Sequence of chain 1.E:
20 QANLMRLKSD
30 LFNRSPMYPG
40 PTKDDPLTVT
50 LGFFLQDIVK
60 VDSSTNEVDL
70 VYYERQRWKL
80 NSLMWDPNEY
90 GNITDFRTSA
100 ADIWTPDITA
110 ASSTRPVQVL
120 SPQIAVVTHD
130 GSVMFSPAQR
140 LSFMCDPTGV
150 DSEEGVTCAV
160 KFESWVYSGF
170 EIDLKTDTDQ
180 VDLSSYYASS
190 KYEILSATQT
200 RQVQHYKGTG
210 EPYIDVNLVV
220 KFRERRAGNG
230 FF

Sequence of chain 1.D:
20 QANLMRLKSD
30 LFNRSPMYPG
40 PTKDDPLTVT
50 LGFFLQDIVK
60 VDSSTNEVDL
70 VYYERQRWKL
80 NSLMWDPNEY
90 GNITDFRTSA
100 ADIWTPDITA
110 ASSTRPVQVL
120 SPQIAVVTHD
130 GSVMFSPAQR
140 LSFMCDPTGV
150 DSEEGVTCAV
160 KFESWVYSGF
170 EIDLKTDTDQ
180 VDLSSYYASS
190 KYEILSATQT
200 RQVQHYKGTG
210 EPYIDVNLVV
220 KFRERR

The small molecule below binds the protein below.
Small molecule (SMILES): O=C1C[C@@H]2OCC=C3CN4CC[C@]56c7ccccc7N1[C@H]5[C@H]2[C@H]3C[C@H]46

Binding-site contacts:
Ligand atom CAD contacts residue GLU210 of chain 1.D at 3.6 Å.
Ligand atom CAS contacts residue TRP164 of chain 1.D at 3.4 Å (hydrophobic).
Ligand atom CAK contacts residue ACT1 of chain 1.NA at 3.8 Å.
Ligand atom CAF contacts residue TYR205 of chain 1.D at 3.7 Å (hydrophobic).
Ligand atom CAD contacts residue SER167 of chain 1.D at 3.8 Å.
Ligand atom CAC contacts residue SER167 of chain 1.D at 3.9 Å.
Ligand atom NAH contacts residue EDO1 of chain 1.WA at 3.4 Å (h-bond).
Ligand atom CAW contacts residue VAL165 of chain 1.D at 3.9 Å (hydrophobic).
Ligand atom OAO contacts residue ACT1 of chain 1.NA at 3.5 Å.
Ligand atom CAQ contacts residue TRP164 of chain 1.D at 3.5 Å (hydrophobic).
Ligand atom CAP contacts residue TYR72 of chain 1.E at 3.6 Å (hydrophobic).
Ligand atom CAI contacts residue EDO1 of chain 1.WA at 3.4 Å.
Ligand atom CAX contacts residue TYR166 of chain 1.D at 3.6 Å (hydrophobic).
Ligand atom CAX contacts residue VAL165 of chain 1.D at 3.7 Å (hydrophobic).
Ligand atom CAC contacts residue TYR205 of chain 1.D at 3.8 Å (hydrophobic).
Ligand atom OAJ contacts residue EDO1 of chain 1.WA at 3.5 Å.
Ligand atom CAX contacts residue SER163 of chain 1.D at 3.7 Å.
Ligand atom CAU contacts residue TYR212 of chain 1.D at 3.7 Å (hydrophobic).
Ligand atom CAC contacts residue TYR212 of chain 1.D at 3.8 Å (hydrophobic).
Ligand atom CAS contacts residue GLU162 of chain 1.D at 3.6 Å.
Ligand atom CAD contacts residue TYR205 of chain 1.D at 3.6 Å (hydrophobic).
Ligand atom CAR contacts residue TRP164 of chain 1.D at 3.8 Å (hydrophobic).
Ligand atom CAU contacts residue TYR205 of chain 1.D at 3.9 Å (hydrophobic).
Ligand atom CAW contacts residue TYR166 of chain 1.D at 3.6 Å (hydrophobic).
Ligand atom CAV contacts residue TYR212 of chain 1.D at 3.8 Å (hydrophobic).
Ligand atom CAN contacts residue TYR205 of chain 1.D at 3.7 Å (hydrophobic).
Ligand atom CAQ contacts residue ACT1 of chain 1.NA at 3.9 Å.
Ligand atom CAX contacts residue TRP164 of chain 1.D at 3.2 Å (hydrophobic).
Ligand atom NAY contacts residue TRP164 of chain 1.D at 3.8 Å.
Ligand atom CAE contacts residue GLU210 of chain 1.D at 3.5 Å.
Ligand atom CAE contacts residue TYR205 of chain 1.D at 3.7 Å (hydrophobic).
Ligand atom OAJ contacts residue TYR205 of chain 1.D at 3.4 Å.
Ligand atom CAS contacts residue SER163 of chain 1.D at 3.6 Å.
Ligand atom CAI contacts residue TYR205 of chain 1.D at 3.6 Å (hydrophobic).
Ligand atom CAA contacts residue TYR205 of chain 1.D at 3.8 Å (hydrophobic).
Ligand atom CAL contacts residue EDO1 of chain 1.WA at 3.6 Å.
Ligand atom CAP contacts residue ACT1 of chain 1.NA at 3.9 Å.
Ligand atom NAY contacts residue SER163 of chain 1.D at 3.6 Å.
Ligand atom CAM contacts residue TYR205 of chain 1.D at 3.7 Å (hydrophobic).
Ligand atom CAL contacts residue TYR205 of chain 1.D at 3.9 Å (hydrophobic).